Sequence of chain 4.A:
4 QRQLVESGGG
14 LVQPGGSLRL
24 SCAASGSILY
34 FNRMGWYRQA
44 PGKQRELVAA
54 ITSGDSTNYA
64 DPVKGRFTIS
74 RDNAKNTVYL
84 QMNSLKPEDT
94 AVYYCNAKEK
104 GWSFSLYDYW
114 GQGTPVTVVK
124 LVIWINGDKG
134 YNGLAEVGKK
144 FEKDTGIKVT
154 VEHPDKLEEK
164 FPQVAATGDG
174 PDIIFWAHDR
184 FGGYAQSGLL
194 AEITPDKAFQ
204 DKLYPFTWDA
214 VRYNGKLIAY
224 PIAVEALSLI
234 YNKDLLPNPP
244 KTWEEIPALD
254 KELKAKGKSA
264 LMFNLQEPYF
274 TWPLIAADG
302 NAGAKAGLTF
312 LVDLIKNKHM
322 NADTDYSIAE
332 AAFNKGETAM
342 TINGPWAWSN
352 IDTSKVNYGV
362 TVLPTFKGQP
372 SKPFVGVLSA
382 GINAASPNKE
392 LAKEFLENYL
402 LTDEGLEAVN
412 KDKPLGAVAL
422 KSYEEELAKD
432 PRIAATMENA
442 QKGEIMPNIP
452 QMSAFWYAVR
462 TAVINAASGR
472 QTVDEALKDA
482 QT

A small-molecule ligand and the protein it binds are described below.
Small molecule (SMILES): OC[C@H]1O[C@H](O[C@H]2[C@H](O)[C@@H](O)[C@@H](O)O[C@@H]2CO)[C@H](O)[C@@H](O)[C@@H]1O

Binding-site contacts:
Ligand atom O3 contacts residue GLU228 of chain 4.A at 4.0 Å.
Ligand atom C4 contacts residue TYR272 of chain 4.A at 4.0 Å (hydrophobic).
Ligand atom O2 contacts residue TRP179 of chain 4.A at 3.2 Å (h-bond).
Ligand atom O1 contacts residue ASN129 of chain 4.A at 3.1 Å (h-bond).
Ligand atom O2 contacts residue TRP347 of chain 4.A at 4.0 Å.
Ligand atom O3 contacts residue ASP182 of chain 4.A at 2.7 Å (salt-bridge).
Ligand atom C6 contacts residue TRP457 of chain 4.A at 3.8 Å (hydrophobic).
Ligand atom O3 contacts residue ARG183 of chain 4.A at 3.3 Å (salt-bridge).
Ligand atom O3 contacts residue ALA180 of chain 4.A at 3.4 Å.
Ligand atom O2 contacts residue LYS132 of chain 4.A at 2.9 Å (salt-bridge).
Ligand atom O5 contacts residue TYR272 of chain 4.A at 3.2 Å.
Ligand atom O6 contacts residue PRO271 of chain 4.A at 3.4 Å.
Ligand atom O4 contacts residue ARG461 of chain 4.A at 3.9 Å.
Ligand atom C1 contacts residue TRP347 of chain 4.A at 3.8 Å (hydrophobic).
Ligand atom O1 contacts residue ASP131 of chain 4.A at 3.2 Å (salt-bridge).
Ligand atom C1 contacts residue ASP131 of chain 4.A at 3.5 Å.
Ligand atom O6 contacts residue PHE273 of chain 4.A at 3.7 Å.
Ligand atom C6 contacts residue TYR272 of chain 4.A at 3.8 Å (hydrophobic).
Ligand atom C1 contacts residue TYR272 of chain 4.A at 3.6 Å (hydrophobic).
Ligand atom C6 contacts residue GLU270 of chain 4.A at 3.6 Å.
Ligand atom C3 contacts residue TRP179 of chain 4.A at 3.7 Å (hydrophobic).
Ligand atom C4 contacts residue TRP457 of chain 4.A at 3.7 Å (hydrophobic).
Ligand atom C2 contacts residue GLU228 of chain 4.A at 3.7 Å.
Ligand atom C3 contacts residue ASP182 of chain 4.A at 3.8 Å.
Ligand atom O6 contacts residue TYR272 of chain 4.A at 3.2 Å (h-bond).
Ligand atom O1 contacts residue LYS132 of chain 4.A at 2.8 Å (salt-bridge).
Ligand atom O5 contacts residue ASP131 of chain 4.A at 4.0 Å.
Ligand atom C6 contacts residue PRO271 of chain 4.A at 3.8 Å (hydrophobic).
Ligand atom O2 contacts residue ALA180 of chain 4.A at 3.5 Å.
Ligand atom C2 contacts residue LYS132 of chain 4.A at 3.8 Å.
Ligand atom O4 contacts residue ARG183 of chain 4.A at 3.1 Å (salt-bridge).
Ligand atom C2 contacts residue ASP182 of chain 4.A at 3.4 Å.
Ligand atom O2 contacts residue GLU228 of chain 4.A at 2.8 Å (salt-bridge).
Ligand atom C1 contacts residue LYS132 of chain 4.A at 3.6 Å.
Ligand atom O6 contacts residue GLU270 of chain 4.A at 2.9 Å (salt-bridge).
Ligand atom C2 contacts residue TRP347 of chain 4.A at 3.9 Å (hydrophobic).
Ligand atom O3 contacts residue TRP457 of chain 4.A at 3.3 Å.
Ligand atom C3 contacts residue TRP457 of chain 4.A at 4.0 Å (hydrophobic).
Ligand atom O2 contacts residue ASP182 of chain 4.A at 2.6 Å (salt-bridge).
Ligand atom O4 contacts residue TRP179 of chain 4.A at 3.6 Å.